Sequence of chain 1.A:
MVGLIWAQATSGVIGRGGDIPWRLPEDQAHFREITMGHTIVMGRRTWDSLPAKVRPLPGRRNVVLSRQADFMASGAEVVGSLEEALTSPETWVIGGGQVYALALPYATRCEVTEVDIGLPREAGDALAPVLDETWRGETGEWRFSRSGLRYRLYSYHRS

Binding-site contacts:
Ligand atom C17 contacts residue LEU50 of chain 1.A at 3.8 Å (hydrophobic).
Ligand atom C19 contacts residue GLN28 of chain 1.A at 3.9 Å.
Ligand atom O18 contacts residue GLN28 of chain 1.A at 3.3 Å (h-bond).
Ligand atom C19 contacts residue PHE31 of chain 1.A at 3.8 Å (hydrophobic).
Ligand atom C14 contacts residue NDP1 of chain 1.D at 3.7 Å.
Ligand atom C01 contacts residue GLN28 of chain 1.A at 3.8 Å.
Ligand atom C11 contacts residue NDP1 of chain 1.D at 4.0 Å.
Ligand atom C09 contacts residue PHE31 of chain 1.A at 3.9 Å (hydrophobic).
Ligand atom C17 contacts residue GLN28 of chain 1.A at 3.5 Å.
Ligand atom N12 contacts residue THR113 of chain 1.A at 3.9 Å.
Ligand atom N12 contacts residue ALA7 of chain 1.A at 3.7 Å.
Ligand atom N13 contacts residue TRP6 of chain 1.A at 3.5 Å.
Ligand atom C07 contacts residue PHE31 of chain 1.A at 3.8 Å (hydrophobic).
Ligand atom N13 contacts residue NDP1 of chain 1.D at 3.7 Å.
Ligand atom C14 contacts residue PHE31 of chain 1.A at 3.4 Å (hydrophobic).
Ligand atom C11 contacts residue PHE31 of chain 1.A at 3.9 Å (hydrophobic).
Ligand atom C07 contacts residue NDP1 of chain 1.D at 3.8 Å.
Ligand atom N12 contacts residue ASP27 of chain 1.A at 2.8 Å (salt-bridge).
Ligand atom N10 contacts residue ASP27 of chain 1.A at 3.0 Å (salt-bridge).
Ligand atom C14 contacts residue ILE5 of chain 1.A at 3.7 Å (hydrophobic).
Ligand atom C08 contacts residue PHE31 of chain 1.A at 3.5 Å (hydrophobic).
Ligand atom N15 contacts residue ILE5 of chain 1.A at 2.9 Å (h-bond).
Ligand atom N15 contacts residue PHE31 of chain 1.A at 3.6 Å.
Ligand atom C03 contacts residue GLN28 of chain 1.A at 3.8 Å.
Ligand atom C09 contacts residue GLN28 of chain 1.A at 3.7 Å.
Ligand atom N13 contacts residue ILE5 of chain 1.A at 3.5 Å (h-bond).
Ligand atom C04 contacts residue ILE20 of chain 1.A at 3.8 Å (hydrophobic).
Ligand atom O02 contacts residue GLN28 of chain 1.A at 3.9 Å.
Ligand atom C03 contacts residue LEU50 of chain 1.A at 3.8 Å (hydrophobic).
Ligand atom N13 contacts residue PHE31 of chain 1.A at 3.5 Å.
Ligand atom C11 contacts residue ASP27 of chain 1.A at 3.6 Å.
Ligand atom N15 contacts residue NDP1 of chain 1.D at 3.7 Å.
Ligand atom C07 contacts residue ILE94 of chain 1.A at 3.9 Å (hydrophobic).
Ligand atom N15 contacts residue ILE94 of chain 1.A at 2.9 Å (h-bond).
Ligand atom C05 contacts residue ILE20 of chain 1.A at 3.6 Å (hydrophobic).
Ligand atom N12 contacts residue TRP6 of chain 1.A at 3.5 Å.
Ligand atom N15 contacts residue TYR100 of chain 1.A at 3.4 Å (h-bond).
Ligand atom N10 contacts residue PHE31 of chain 1.A at 3.9 Å.
Ligand atom C01 contacts residue ARG23 of chain 1.A at 3.6 Å.
Ligand atom C19 contacts residue LEU57 of chain 1.A at 3.9 Å (hydrophobic).

A small-molecule ligand and the protein it binds are described below.
Small molecule (SMILES): COc1ccc(Cc2cnc(N)nc2N)cc1OC